Binding-site contacts:
Ligand atom N2 contacts residue GLU191 of chain 1.B at 3.0 Å (salt-bridge).
Ligand atom C19 contacts residue TYR178 of chain 1.B at 3.4 Å (hydrophobic).
Ligand atom N5 contacts residue TYR133 of chain 1.B at 2.8 Å (h-bond).
Ligand atom C15 contacts residue HIS277 of chain 1.B at 3.6 Å.
Ligand atom N4 contacts residue TYR178 of chain 1.B at 3.8 Å.
Ligand atom C13 contacts residue HIS189 of chain 1.B at 3.3 Å.
Ligand atom N1 contacts residue HIS189 of chain 1.B at 3.2 Å (h-bond).
Ligand atom C1 contacts residue TYR176 of chain 1.B at 3.4 Å (hydrophobic).
Ligand atom CL1 contacts residue VAL314 of chain 1.B at 3.6 Å.
Ligand atom O contacts residue PHE186 of chain 1.B at 3.4 Å.
Ligand atom C8 contacts residue TYR176 of chain 1.B at 3.5 Å (hydrophobic).
Ligand atom C9 contacts residue ASP136 of chain 1.B at 3.8 Å.
Ligand atom C16 contacts residue TRP209 of chain 1.B at 3.7 Å (hydrophobic).
Ligand atom C11 contacts residue LYS242 of chain 1.B at 3.8 Å.
Ligand atom C13 contacts residue ZN1 of chain 1.I at 3.2 Å.
Ligand atom C15 contacts residue PHE186 of chain 1.B at 3.8 Å (hydrophobic).
Ligand atom N3 contacts residue ZN1 of chain 1.I at 2.1 Å.
Ligand atom C19 contacts residue TYR133 of chain 1.B at 3.8 Å (hydrophobic).
Ligand atom O contacts residue TYR133 of chain 1.B at 3.2 Å (h-bond).
Ligand atom C7 contacts residue TYR176 of chain 1.B at 3.1 Å (hydrophobic).
Ligand atom N2 contacts residue ZN1 of chain 1.I at 2.0 Å.
Ligand atom C2 contacts residue TYR176 of chain 1.B at 3.8 Å (hydrophobic).
Ligand atom C16 contacts residue PHE186 of chain 1.B at 3.5 Å (hydrophobic).
Ligand atom C21 contacts residue ASP136 of chain 1.B at 3.7 Å.
Ligand atom N3 contacts residue HIS189 of chain 1.B at 3.3 Å (h-bond).
Ligand atom C20 contacts residue TYR133 of chain 1.B at 3.4 Å (hydrophobic).
Ligand atom C13 contacts residue LYS242 of chain 1.B at 3.6 Å.
Ligand atom N3 contacts residue HIS277 of chain 1.B at 3.4 Å (h-bond).
Ligand atom N5 contacts residue TYR178 of chain 1.B at 3.7 Å.
Ligand atom C20 contacts residue PHE186 of chain 1.B at 3.5 Å (hydrophobic).
Ligand atom N2 contacts residue HIS189 of chain 1.B at 2.5 Å (h-bond).
Ligand atom O contacts residue LYS207 of chain 1.B at 2.8 Å (salt-bridge).
Ligand atom C17 contacts residue PHE186 of chain 1.B at 3.6 Å (hydrophobic).
Ligand atom C15 contacts residue TRP209 of chain 1.B at 3.6 Å (hydrophobic).
Ligand atom C14 contacts residue HIS189 of chain 1.B at 3.6 Å.
Ligand atom C9 contacts residue TYR178 of chain 1.B at 3.5 Å (hydrophobic).
Ligand atom C14 contacts residue ZN1 of chain 1.I at 2.9 Å.
Ligand atom C15 contacts residue ZN1 of chain 1.I at 3.1 Å.
Ligand atom C13 contacts residue GLU191 of chain 1.B at 3.3 Å.
Ligand atom N1 contacts residue ZN1 of chain 1.I at 2.8 Å.

Sequence of chain 1.B:
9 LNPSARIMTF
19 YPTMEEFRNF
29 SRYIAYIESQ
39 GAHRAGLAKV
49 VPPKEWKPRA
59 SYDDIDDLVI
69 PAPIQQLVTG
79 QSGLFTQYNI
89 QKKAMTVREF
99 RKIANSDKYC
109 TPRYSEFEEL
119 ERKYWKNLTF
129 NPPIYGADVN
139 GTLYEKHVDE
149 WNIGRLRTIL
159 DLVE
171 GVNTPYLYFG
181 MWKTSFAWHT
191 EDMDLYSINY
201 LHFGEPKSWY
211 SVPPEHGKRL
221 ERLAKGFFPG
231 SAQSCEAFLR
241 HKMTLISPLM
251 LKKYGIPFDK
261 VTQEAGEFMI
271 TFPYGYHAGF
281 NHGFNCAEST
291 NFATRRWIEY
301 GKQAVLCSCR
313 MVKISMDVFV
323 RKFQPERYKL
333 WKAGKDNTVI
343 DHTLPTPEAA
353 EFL

A protein and the small-molecule ligand that binds it are described below.
Small molecule (SMILES): O=c1[nH]cnc2c(-n3cc(CCN4CCC(c5cc(Cl)cc(Cl)c5)CC4)cn3)nccc12